Binding-site contacts:
Ligand atom C2 contacts residue PHE96 of chain 1.B at 4.2 Å (hydrophobic).
Ligand atom C15 contacts residue ILE116 of chain 1.B at 3.7 Å (hydrophobic).
Ligand atom C17 contacts residue MET35 of chain 1.B at 3.7 Å (hydrophobic).
Ligand atom C18 contacts residue GLY212 of chain 1.B at 3.6 Å.
Ligand atom C17 contacts residue GLY212 of chain 1.B at 3.9 Å.
Ligand atom O3 contacts residue ARG86 of chain 1.B at 3.7 Å.
Ligand atom C2 contacts residue GLU45 of chain 1.B at 3.5 Å.
Ligand atom C6 contacts residue PHE96 of chain 1.B at 4.1 Å (hydrophobic).
Ligand atom C16 contacts residue HIS215 of chain 1.B at 3.4 Å.
Ligand atom C1 contacts residue ALA42 of chain 1.B at 4.0 Å (hydrophobic).
Ligand atom C4 contacts residue LEU79 of chain 1.B at 3.6 Å (hydrophobic).
Ligand atom C10 contacts residue PHE96 of chain 1.B at 3.8 Å (hydrophobic).
Ligand atom C3 contacts residue PHE96 of chain 1.B at 4.2 Å (hydrophobic).
Ligand atom C15 contacts residue GLY212 of chain 1.B at 3.9 Å.
Ligand atom C4 contacts residue PHE96 of chain 1.B at 4.1 Å (hydrophobic).
Ligand atom C2 contacts residue ALA42 of chain 1.B at 4.1 Å (hydrophobic).
Ligand atom O3 contacts residue LEU79 of chain 1.B at 3.7 Å.
Ligand atom O17 contacts residue GLY212 of chain 1.B at 3.6 Å (h-bond).
Ligand atom C17 contacts residue HIS215 of chain 1.B at 3.6 Å.
Ligand atom O17 contacts residue LEU216 of chain 1.B at 3.6 Å.
Ligand atom C18 contacts residue MET76 of chain 1.B at 3.5 Å (hydrophobic).
Ligand atom C6 contacts residue MET80 of chain 1.B at 3.8 Å (hydrophobic).
Ligand atom C16 contacts residue GLY212 of chain 1.B at 3.2 Å.
Ligand atom O17 contacts residue MET35 of chain 1.B at 4.0 Å.
Ligand atom C5 contacts residue PHE96 of chain 1.B at 3.7 Å (hydrophobic).
Ligand atom C6 contacts residue LEU83 of chain 1.B at 3.8 Å (hydrophobic).
Ligand atom C7 contacts residue LEU120 of chain 1.B at 4.0 Å (hydrophobic).
Ligand atom C3 contacts residue LEU79 of chain 1.B at 4.1 Å (hydrophobic).
Ligand atom C7 contacts residue PHE96 of chain 1.B at 4.1 Å (hydrophobic).
Ligand atom C17 contacts residue ILE113 of chain 1.B at 4.2 Å (hydrophobic).
Ligand atom C1 contacts residue LEU38 of chain 1.B at 3.6 Å (hydrophobic).
Ligand atom C11 contacts residue LEU38 of chain 1.B at 4.0 Å (hydrophobic).
Ligand atom C3 contacts residue GLU45 of chain 1.B at 3.4 Å.
Ligand atom C4 contacts residue LEU83 of chain 1.B at 4.0 Å (hydrophobic).
Ligand atom O17 contacts residue HIS215 of chain 1.B at 3.1 Å (h-bond).
Ligand atom O3 contacts residue GLU45 of chain 1.B at 2.4 Å (salt-bridge).
Ligand atom C2 contacts residue LEU41 of chain 1.B at 3.8 Å (hydrophobic).
Ligand atom C16 contacts residue ILE113 of chain 1.B at 3.7 Å (hydrophobic).
Ligand atom C12 contacts residue LEU38 of chain 1.B at 4.0 Å (hydrophobic).
Ligand atom C2 contacts residue LEU38 of chain 1.B at 4.2 Å (hydrophobic).

A protein and the small-molecule ligand that binds it are described below.
Small molecule (SMILES): C[C@]12CC[C@@H]3c4ccc(O)cc4CC[C@H]3[C@@H]1CC[C@@H]2O

Sequence of chain 1.B:
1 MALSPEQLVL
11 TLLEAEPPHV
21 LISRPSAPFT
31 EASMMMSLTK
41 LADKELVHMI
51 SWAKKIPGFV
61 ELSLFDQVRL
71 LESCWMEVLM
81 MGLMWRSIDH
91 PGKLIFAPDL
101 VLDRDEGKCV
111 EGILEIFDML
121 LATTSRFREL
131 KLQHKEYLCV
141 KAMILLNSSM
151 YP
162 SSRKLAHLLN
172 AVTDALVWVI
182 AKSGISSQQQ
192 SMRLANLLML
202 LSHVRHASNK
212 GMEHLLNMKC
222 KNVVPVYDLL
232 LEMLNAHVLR